Sequence of chain 1.A:
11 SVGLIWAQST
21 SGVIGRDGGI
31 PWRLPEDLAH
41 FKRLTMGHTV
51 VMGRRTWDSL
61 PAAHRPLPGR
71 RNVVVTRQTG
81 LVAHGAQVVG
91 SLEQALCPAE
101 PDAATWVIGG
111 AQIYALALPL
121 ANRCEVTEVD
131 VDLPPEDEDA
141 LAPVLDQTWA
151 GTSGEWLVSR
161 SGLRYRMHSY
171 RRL

This protein binds this small molecule.
Small molecule (SMILES): Nc1nc(N)c2c(n1)CN(C(=O)COc1ccccc1N1CCC(C(=O)O)CC1)C2

Binding-site contacts:
Ligand atom C22 contacts residue LEU67 of chain 1.A at 3.6 Å (hydrophobic).
Ligand atom C28 contacts residue ILE15 of chain 1.A at 3.8 Å (hydrophobic).
Ligand atom C22 contacts residue HIS64 of chain 1.A at 3.6 Å.
Ligand atom C21 contacts residue LEU38 of chain 1.A at 3.6 Å (hydrophobic).
Ligand atom N01 contacts residue ALA17 of chain 1.A at 3.5 Å (h-bond).
Ligand atom C20 contacts residue HIS64 of chain 1.A at 3.3 Å.
Ligand atom C25 contacts residue LEU67 of chain 1.A at 3.7 Å (hydrophobic).
Ligand atom N30 contacts residue TRP16 of chain 1.A at 3.3 Å.
Ligand atom C05 contacts residue PHE41 of chain 1.A at 3.5 Å (hydrophobic).
Ligand atom C21 contacts residue HIS64 of chain 1.A at 3.5 Å.
Ligand atom C02 contacts residue TRP16 of chain 1.A at 3.7 Å (hydrophobic).
Ligand atom O26 contacts residue PHE41 of chain 1.A at 3.3 Å.
Ligand atom C05 contacts residue NAP1 of chain 1.B at 3.8 Å.
Ligand atom C28 contacts residue NAP1 of chain 1.B at 3.5 Å.
Ligand atom C17 contacts residue HIS64 of chain 1.A at 3.7 Å.
Ligand atom C23 contacts residue LEU67 of chain 1.A at 3.4 Å (hydrophobic).
Ligand atom C17 contacts residue PRO61 of chain 1.A at 3.6 Å (hydrophobic).
Ligand atom N01 contacts residue ASP37 of chain 1.A at 2.9 Å (salt-bridge).
Ligand atom N07 contacts residue ILE30 of chain 1.A at 3.7 Å.
Ligand atom C11 contacts residue ILE30 of chain 1.A at 3.5 Å (hydrophobic).
Ligand atom N29 contacts residue TYR114 of chain 1.A at 3.6 Å (h-bond).
Ligand atom C08 contacts residue ASP37 of chain 1.A at 3.7 Å.
Ligand atom N29 contacts residue PHE41 of chain 1.A at 3.3 Å.
Ligand atom C25 contacts residue ARG70 of chain 1.A at 3.4 Å.
Ligand atom N29 contacts residue ILE108 of chain 1.A at 3.3 Å (h-bond).
Ligand atom O26 contacts residue LYS42 of chain 1.A at 3.6 Å.
Ligand atom N30 contacts residue PHE41 of chain 1.A at 3.5 Å.
Ligand atom N29 contacts residue ILE15 of chain 1.A at 3.1 Å (h-bond).
Ligand atom C04 contacts residue ASP37 of chain 1.A at 3.6 Å.
Ligand atom O26 contacts residue ARG70 of chain 1.A at 3.0 Å (salt-bridge).
Ligand atom N30 contacts residue ILE15 of chain 1.A at 3.5 Å (h-bond).
Ligand atom C02 contacts residue ASP37 of chain 1.A at 3.7 Å.
Ligand atom C28 contacts residue PHE41 of chain 1.A at 3.3 Å (hydrophobic).
Ligand atom N30 contacts residue NAP1 of chain 1.B at 3.6 Å.
Ligand atom C16 contacts residue PRO61 of chain 1.A at 3.5 Å (hydrophobic).
Ligand atom N01 contacts residue TRP16 of chain 1.A at 3.3 Å.
Ligand atom C09 contacts residue ILE30 of chain 1.A at 3.5 Å (hydrophobic).
Ligand atom O27 contacts residue ARG70 of chain 1.A at 2.6 Å (salt-bridge).
Ligand atom C02 contacts residue ALA17 of chain 1.A at 3.7 Å (hydrophobic).
Ligand atom N03 contacts residue ASP37 of chain 1.A at 2.8 Å (salt-bridge).